The protein below binds the small molecule below.
Small molecule (SMILES): Cc1cc(CCCCCCCOc2ccc(C3=N[C@@H](C)CO3)cc2Cl)on1

Sequence of chain 33.A:
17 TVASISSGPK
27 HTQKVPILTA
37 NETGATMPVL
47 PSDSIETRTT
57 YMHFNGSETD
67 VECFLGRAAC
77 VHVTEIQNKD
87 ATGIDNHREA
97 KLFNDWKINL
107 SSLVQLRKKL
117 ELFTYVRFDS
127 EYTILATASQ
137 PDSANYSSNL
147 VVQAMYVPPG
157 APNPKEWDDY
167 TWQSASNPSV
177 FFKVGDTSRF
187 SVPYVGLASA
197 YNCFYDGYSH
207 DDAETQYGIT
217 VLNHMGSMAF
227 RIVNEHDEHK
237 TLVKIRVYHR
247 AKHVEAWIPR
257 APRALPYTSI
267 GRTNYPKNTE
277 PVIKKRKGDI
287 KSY

Sequence of chain 34.C:
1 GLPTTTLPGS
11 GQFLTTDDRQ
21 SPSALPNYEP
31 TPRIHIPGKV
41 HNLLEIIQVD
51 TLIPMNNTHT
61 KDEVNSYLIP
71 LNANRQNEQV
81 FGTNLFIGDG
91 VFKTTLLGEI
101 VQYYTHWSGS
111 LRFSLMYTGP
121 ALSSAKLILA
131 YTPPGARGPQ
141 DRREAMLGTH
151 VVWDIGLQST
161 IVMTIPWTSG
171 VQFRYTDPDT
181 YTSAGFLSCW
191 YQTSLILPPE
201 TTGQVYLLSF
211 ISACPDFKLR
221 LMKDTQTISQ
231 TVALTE

Sequence of chain 33.C:
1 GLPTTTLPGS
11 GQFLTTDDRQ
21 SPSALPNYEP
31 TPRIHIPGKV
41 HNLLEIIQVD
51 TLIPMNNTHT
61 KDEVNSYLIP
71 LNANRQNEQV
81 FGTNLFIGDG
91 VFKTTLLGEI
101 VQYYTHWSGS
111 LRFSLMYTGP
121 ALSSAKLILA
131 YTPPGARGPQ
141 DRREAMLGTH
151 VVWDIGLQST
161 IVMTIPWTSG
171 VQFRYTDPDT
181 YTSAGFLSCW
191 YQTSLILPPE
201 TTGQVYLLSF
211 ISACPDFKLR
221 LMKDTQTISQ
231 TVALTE

Binding-site contacts:
Ligand atom O1 contacts residue TYR152 of chain 33.A at 3.9 Å.
Ligand atom C5C contacts residue TYR128 of chain 33.A at 3.7 Å (hydrophobic).
Ligand atom C5C contacts residue ILE104 of chain 33.A at 4.0 Å (hydrophobic).
Ligand atom C1C contacts residue TYR152 of chain 33.A at 3.9 Å (hydrophobic).
Ligand atom O1B contacts residue MET221 of chain 33.A at 3.8 Å.
Ligand atom CM1 contacts residue CYS199 of chain 33.A at 3.8 Å (hydrophobic).
Ligand atom C3 contacts residue PRO174 of chain 33.A at 3.7 Å (hydrophobic).
Ligand atom C31 contacts residue SER175 of chain 33.A at 3.5 Å.
Ligand atom C4A contacts residue ASN198 of chain 33.A at 3.9 Å.
Ligand atom O1 contacts residue VAL188 of chain 33.A at 3.8 Å.
Ligand atom C5 contacts residue TYR152 of chain 33.A at 3.6 Å (hydrophobic).
Ligand atom C5 contacts residue PHE186 of chain 33.A at 3.7 Å (hydrophobic).
Ligand atom C4C contacts residue TYR152 of chain 33.A at 3.9 Å (hydrophobic).
Ligand atom N2 contacts residue PHE186 of chain 33.A at 4.0 Å.
Ligand atom C7C contacts residue TYR128 of chain 33.A at 3.5 Å (hydrophobic).
Ligand atom C3B contacts residue TYR197 of chain 33.A at 3.3 Å (hydrophobic).
Ligand atom C31 contacts residue VAL176 of chain 33.A at 3.3 Å (hydrophobic).
Ligand atom CL1 contacts residue MET221 of chain 33.A at 3.8 Å.
Ligand atom O1 contacts residue ALA24 of chain 33.C at 3.4 Å.
Ligand atom N2 contacts residue PRO174 of chain 33.A at 3.7 Å.
Ligand atom C5A contacts residue CYS199 of chain 33.A at 3.9 Å (hydrophobic).
Ligand atom C3B contacts residue LEU106 of chain 33.A at 3.8 Å (hydrophobic).
Ligand atom C3C contacts residue VAL188 of chain 33.A at 3.3 Å (hydrophobic).
Ligand atom O1A contacts residue VAL122 of chain 33.A at 4.0 Å.
Ligand atom CL1 contacts residue ILE104 of chain 33.A at 3.6 Å.
Ligand atom C4 contacts residue PHE186 of chain 33.A at 3.7 Å (hydrophobic).
Ligand atom C4B contacts residue LEU106 of chain 33.A at 3.7 Å (hydrophobic).
Ligand atom CL1 contacts residue ASN105 of chain 33.A at 3.3 Å.
Ligand atom C3 contacts residue PHE186 of chain 33.A at 3.9 Å (hydrophobic).
Ligand atom C4 contacts residue TYR152 of chain 33.A at 3.7 Å (hydrophobic).
Ligand atom C2B contacts residue TYR197 of chain 33.A at 3.3 Å (hydrophobic).
Ligand atom O1 contacts residue PHE186 of chain 33.A at 3.8 Å.
Ligand atom N3A contacts residue ASN219 of chain 33.A at 3.4 Å (h-bond).
Ligand atom C3C contacts residue TYR128 of chain 33.A at 3.6 Å (hydrophobic).
Ligand atom N2 contacts residue ALA24 of chain 33.C at 3.1 Å.
Ligand atom C31 contacts residue PRO174 of chain 33.A at 3.3 Å (hydrophobic).
Ligand atom C2C contacts residue VAL188 of chain 33.A at 2.8 Å (hydrophobic).
Ligand atom C5A contacts residue VAL122 of chain 33.A at 3.9 Å (hydrophobic).
Ligand atom C6C contacts residue VAL191 of chain 33.A at 3.3 Å (hydrophobic).
Ligand atom C31 contacts residue ALA150 of chain 33.A at 3.5 Å (hydrophobic).